Sequence of chain 1.B:
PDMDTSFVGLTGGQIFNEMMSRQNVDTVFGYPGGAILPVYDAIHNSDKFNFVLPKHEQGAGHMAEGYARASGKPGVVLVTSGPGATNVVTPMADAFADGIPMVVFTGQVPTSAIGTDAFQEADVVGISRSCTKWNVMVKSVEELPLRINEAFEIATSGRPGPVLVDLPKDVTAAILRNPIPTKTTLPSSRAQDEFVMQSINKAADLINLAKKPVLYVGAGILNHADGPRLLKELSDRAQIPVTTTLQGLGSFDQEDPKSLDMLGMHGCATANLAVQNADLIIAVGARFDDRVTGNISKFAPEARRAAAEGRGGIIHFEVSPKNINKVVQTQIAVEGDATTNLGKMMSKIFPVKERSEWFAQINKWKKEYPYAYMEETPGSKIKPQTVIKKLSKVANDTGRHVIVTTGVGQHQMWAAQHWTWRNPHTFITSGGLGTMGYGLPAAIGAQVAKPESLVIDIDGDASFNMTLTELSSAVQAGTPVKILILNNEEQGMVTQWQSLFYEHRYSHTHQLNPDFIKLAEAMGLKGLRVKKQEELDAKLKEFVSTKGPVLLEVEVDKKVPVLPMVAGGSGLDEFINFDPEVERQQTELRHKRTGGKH

This protein binds this small molecule.
Small molecule (SMILES): C/C(=C\CCO[P](=O)(O)OP(=O)(O)O)NCc1cnc(C)nc1N

Binding-site contacts:
Ligand atom O1B contacts residue MET572 of chain 1.A at 3.1 Å (h-bond).
Ligand atom O1A contacts residue ALA541 of chain 1.A at 2.9 Å (h-bond).
Ligand atom C6' contacts residue GLU129 of chain 1.B at 3.0 Å.
Ligand atom O1A contacts residue GLU569 of chain 1.A at 3.2 Å (salt-bridge).
Ligand atom N4' contacts residue GLY513 of chain 1.A at 2.7 Å (h-bond).
Ligand atom PA contacts residue MG1 of chain 1.D at 3.2 Å.
Ligand atom N3' contacts residue MET515 of chain 1.A at 3.1 Å (h-bond).
Ligand atom C4 contacts residue MET515 of chain 1.A at 3.3 Å (hydrophobic).
Ligand atom PA contacts residue ALA541 of chain 1.A at 3.5 Å.
Ligand atom N3' contacts residue PRO155 of chain 1.B at 3.4 Å.
Ligand atom O3B contacts residue ASN567 of chain 1.A at 3.0 Å (h-bond).
Ligand atom PB contacts residue GLY571 of chain 1.A at 3.5 Å.
Ligand atom N1' contacts residue GLU129 of chain 1.B at 2.7 Å (salt-bridge).
Ligand atom C6 contacts residue VAL487 of chain 1.A at 3.0 Å (hydrophobic).
Ligand atom O7 contacts residue GLN570 of chain 1.A at 3.4 Å.
Ligand atom O2A contacts residue SER542 of chain 1.A at 2.7 Å (h-bond).
Ligand atom O3B contacts residue MG1 of chain 1.D at 2.1 Å.
Ligand atom O1A contacts residue ASP540 of chain 1.A at 3.0 Å (salt-bridge).
Ligand atom PB contacts residue MG1 of chain 1.D at 3.2 Å.
Ligand atom CM4 contacts residue VAL573 of chain 1.A at 3.3 Å (hydrophobic).
Ligand atom CM2 contacts residue ASN159 of chain 1.B at 3.2 Å.
Ligand atom O1B contacts residue GLN489 of chain 1.A at 2.8 Å (h-bond).
Ligand atom N1' contacts residue MET545 of chain 1.A at 3.5 Å.
Ligand atom O1B contacts residue GLY488 of chain 1.A at 3.3 Å.
Ligand atom O3B contacts residue GLY571 of chain 1.A at 2.7 Å (h-bond).
Ligand atom O2B contacts residue HIS490 of chain 1.A at 2.9 Å.
Ligand atom N3' contacts residue GLY513 of chain 1.A at 3.5 Å (h-bond).
Ligand atom C4' contacts residue GLY513 of chain 1.A at 3.5 Å.
Ligand atom CM4 contacts residue MET515 of chain 1.A at 3.2 Å (hydrophobic).
Ligand atom O1B contacts residue GLY571 of chain 1.A at 3.3 Å.
Ligand atom O3B contacts residue GLU569 of chain 1.A at 3.2 Å (salt-bridge).
Ligand atom O3A contacts residue MG1 of chain 1.D at 3.3 Å.
Ligand atom O1A contacts residue MG1 of chain 1.D at 2.2 Å.
Ligand atom CM4 contacts residue GLN570 of chain 1.A at 2.9 Å.
Ligand atom O7 contacts residue ALA541 of chain 1.A at 3.4 Å.
Ligand atom O3A contacts residue HIS490 of chain 1.A at 3.1 Å.
Ligand atom C4' contacts residue MET515 of chain 1.A at 3.5 Å (hydrophobic).
Ligand atom C5 contacts residue MET515 of chain 1.A at 3.5 Å (hydrophobic).
Ligand atom CM2 contacts residue MET515 of chain 1.A at 3.6 Å (hydrophobic).
Ligand atom N4' contacts residue GLN192 of chain 1.B at 3.0 Å (h-bond).

Sequence of chain 1.A:
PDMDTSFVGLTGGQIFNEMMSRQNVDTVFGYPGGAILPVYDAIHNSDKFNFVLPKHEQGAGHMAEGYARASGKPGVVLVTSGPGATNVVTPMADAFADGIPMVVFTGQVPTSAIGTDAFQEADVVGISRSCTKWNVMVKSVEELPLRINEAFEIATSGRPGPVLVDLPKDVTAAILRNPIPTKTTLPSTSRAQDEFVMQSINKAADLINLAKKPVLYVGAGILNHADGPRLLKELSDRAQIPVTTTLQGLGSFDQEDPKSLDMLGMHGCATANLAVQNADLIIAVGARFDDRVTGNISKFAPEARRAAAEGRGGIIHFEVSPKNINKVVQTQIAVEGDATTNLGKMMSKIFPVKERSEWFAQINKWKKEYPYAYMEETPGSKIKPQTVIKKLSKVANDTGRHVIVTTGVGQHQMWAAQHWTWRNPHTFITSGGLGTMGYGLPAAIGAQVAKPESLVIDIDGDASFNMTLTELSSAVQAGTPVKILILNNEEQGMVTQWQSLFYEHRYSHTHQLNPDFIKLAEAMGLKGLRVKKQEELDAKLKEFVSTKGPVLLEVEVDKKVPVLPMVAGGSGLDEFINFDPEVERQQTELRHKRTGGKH